Binding-site contacts:
Ligand atom C5 contacts residue GLU224 of chain 1.A at 3.6 Å.
Ligand atom C8 contacts residue ARG287 of chain 1.A at 3.4 Å.
Ligand atom N12 contacts residue GLU224 of chain 1.A at 2.8 Å (salt-bridge).
Ligand atom C6 contacts residue PHE220 of chain 1.A at 4.2 Å (hydrophobic).
Ligand atom C11 contacts residue GLU224 of chain 1.A at 3.2 Å.
Ligand atom C7 contacts residue ARG287 of chain 1.A at 4.5 Å.
Ligand atom C2 contacts residue LYS290 of chain 1.A at 3.8 Å.
Ligand atom N9 contacts residue LYS290 of chain 1.A at 4.2 Å.
Ligand atom C6 contacts residue LYS290 of chain 1.A at 4.3 Å.
Ligand atom C8 contacts residue GLU283 of chain 1.A at 4.2 Å.
Ligand atom N9 contacts residue PHE220 of chain 1.A at 3.8 Å.
Ligand atom N10 contacts residue LYS290 of chain 1.A at 3.3 Å (salt-bridge).
Ligand atom C3 contacts residue LYS290 of chain 1.A at 3.6 Å.
Ligand atom C1 contacts residue LYS290 of chain 1.A at 4.4 Å.
Ligand atom C6 contacts residue GLU224 of chain 1.A at 3.9 Å.
Ligand atom C5 contacts residue PHE220 of chain 1.A at 4.0 Å (hydrophobic).
Ligand atom C7 contacts residue LYS290 of chain 1.A at 4.1 Å.
Ligand atom N9 contacts residue GLU224 of chain 1.A at 2.8 Å (salt-bridge).
Ligand atom C4 contacts residue LYS290 of chain 1.A at 3.3 Å.
Ligand atom C11 contacts residue PHE220 of chain 1.A at 4.1 Å (hydrophobic).
Ligand atom C11 contacts residue LYS290 of chain 1.A at 3.9 Å.
Ligand atom C8 contacts residue ASN286 of chain 1.A at 3.4 Å.
Ligand atom N12 contacts residue PHE220 of chain 1.A at 4.4 Å.
Ligand atom C5 contacts residue LYS290 of chain 1.A at 3.9 Å.

The protein below binds the small molecule below.
Small molecule (SMILES): Cc1cc2nc(N)[nH]c2cc1C

Sequence of chain 1.A:
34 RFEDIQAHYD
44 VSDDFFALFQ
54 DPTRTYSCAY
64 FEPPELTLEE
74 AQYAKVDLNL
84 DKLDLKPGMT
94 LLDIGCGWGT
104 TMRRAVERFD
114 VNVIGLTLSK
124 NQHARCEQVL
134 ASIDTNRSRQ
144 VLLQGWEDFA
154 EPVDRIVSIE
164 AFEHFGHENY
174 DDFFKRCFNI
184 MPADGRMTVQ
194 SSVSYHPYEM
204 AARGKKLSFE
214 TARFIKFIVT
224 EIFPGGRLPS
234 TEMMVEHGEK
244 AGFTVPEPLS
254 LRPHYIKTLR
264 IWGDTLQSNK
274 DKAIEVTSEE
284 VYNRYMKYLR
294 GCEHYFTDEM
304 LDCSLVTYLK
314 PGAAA